Sequence of chain 24.C:
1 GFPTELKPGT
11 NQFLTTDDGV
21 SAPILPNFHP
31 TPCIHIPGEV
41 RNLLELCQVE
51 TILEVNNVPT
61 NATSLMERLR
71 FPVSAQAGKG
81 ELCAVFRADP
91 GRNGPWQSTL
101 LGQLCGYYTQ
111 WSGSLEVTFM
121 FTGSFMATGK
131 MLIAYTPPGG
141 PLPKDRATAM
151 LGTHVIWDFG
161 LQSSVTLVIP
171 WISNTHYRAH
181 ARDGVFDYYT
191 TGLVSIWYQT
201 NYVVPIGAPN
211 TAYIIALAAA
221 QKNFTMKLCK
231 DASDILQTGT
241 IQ

Binding-site contacts:
Ligand atom OAB contacts residue ASP112 of chain 23.A at 3.5 Å.
Ligand atom CAL contacts residue ILE111 of chain 23.A at 3.6 Å (hydrophobic).
Ligand atom CAG contacts residue PHE137 of chain 23.A at 3.7 Å (hydrophobic).
Ligand atom CAZ contacts residue MET195 of chain 23.A at 3.9 Å (hydrophobic).
Ligand atom CAR contacts residue PHE135 of chain 23.A at 3.4 Å (hydrophobic).
Ligand atom CAI contacts residue THR114 of chain 23.A at 3.8 Å.
Ligand atom CAH contacts residue GLN202 of chain 23.A at 3.7 Å.
Ligand atom CAT contacts residue TYR201 of chain 23.A at 3.5 Å (hydrophobic).
Ligand atom CBC contacts residue ASN228 of chain 23.A at 3.9 Å.
Ligand atom CAE contacts residue ASP112 of chain 23.A at 3.7 Å.
Ligand atom OAB contacts residue ILE113 of chain 23.A at 3.2 Å (h-bond).
Ligand atom CAE contacts residue THR114 of chain 23.A at 3.5 Å.
Ligand atom CAM contacts residue ILE24 of chain 23.C at 3.7 Å (hydrophobic).
Ligand atom CAP contacts residue ILE111 of chain 23.A at 3.8 Å (hydrophobic).
Ligand atom CAH contacts residue TRP203 of chain 23.A at 3.5 Å (hydrophobic).
Ligand atom CAN contacts residue PHE155 of chain 23.A at 3.6 Å (hydrophobic).
Ligand atom CAC contacts residue PHE233 of chain 23.A at 3.1 Å (hydrophobic).
Ligand atom CAG contacts residue PHE233 of chain 23.A at 3.2 Å (hydrophobic).
Ligand atom CAH contacts residue ASN228 of chain 23.A at 3.2 Å.
Ligand atom CAI contacts residue TRP203 of chain 23.A at 3.6 Å (hydrophobic).
Ligand atom CAM contacts residue VAL192 of chain 23.A at 3.3 Å (hydrophobic).
Ligand atom CAY contacts residue PHE155 of chain 23.A at 3.8 Å (hydrophobic).
Ligand atom CAU contacts residue TYR201 of chain 23.A at 3.8 Å (hydrophobic).
Ligand atom CAC contacts residue PHE137 of chain 23.A at 3.8 Å (hydrophobic).
Ligand atom CAD contacts residue ASN228 of chain 23.A at 3.5 Å.
Ligand atom CAK contacts residue VAL192 of chain 23.A at 3.1 Å (hydrophobic).
Ligand atom NBE contacts residue ASN228 of chain 23.A at 3.9 Å.
Ligand atom CAK contacts residue MET195 of chain 23.A at 3.6 Å (hydrophobic).
Ligand atom CBC contacts residue TRP203 of chain 23.A at 3.2 Å (hydrophobic).
Ligand atom OAW contacts residue ILE111 of chain 23.A at 3.6 Å.
Ligand atom CAU contacts residue TRP203 of chain 23.A at 3.7 Å (hydrophobic).
Ligand atom CAA contacts residue PRO177 of chain 23.A at 3.8 Å (hydrophobic).
Ligand atom CAD contacts residue GLN202 of chain 23.A at 3.5 Å.
Ligand atom OAW contacts residue MET195 of chain 23.A at 3.5 Å.
Ligand atom CAA contacts residue ILE24 of chain 23.C at 3.8 Å (hydrophobic).
Ligand atom NBE contacts residue TRP203 of chain 23.A at 3.2 Å.
Ligand atom CAX contacts residue TRP203 of chain 23.A at 3.6 Å (hydrophobic).
Ligand atom CAI contacts residue ASP112 of chain 23.A at 3.5 Å.
Ligand atom CAJ contacts residue ILE111 of chain 23.A at 3.3 Å (hydrophobic).
Ligand atom CAU contacts residue ASN228 of chain 23.A at 3.6 Å.

This protein binds this small molecule.
Small molecule (SMILES): Cc1cccc(-c2ccc(OCCCCCN3CCN(c4ccncc4)C3=O)cc2)c1

Sequence of chain 23.C:
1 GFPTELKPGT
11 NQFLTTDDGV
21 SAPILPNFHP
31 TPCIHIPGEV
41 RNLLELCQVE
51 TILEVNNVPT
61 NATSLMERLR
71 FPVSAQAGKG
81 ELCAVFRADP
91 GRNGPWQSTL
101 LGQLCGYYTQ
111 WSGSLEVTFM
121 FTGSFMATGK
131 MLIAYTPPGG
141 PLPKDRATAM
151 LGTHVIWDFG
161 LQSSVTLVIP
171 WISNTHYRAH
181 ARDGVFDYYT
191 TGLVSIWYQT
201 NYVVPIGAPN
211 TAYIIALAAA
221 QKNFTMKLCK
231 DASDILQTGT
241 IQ

Sequence of chain 23.A:
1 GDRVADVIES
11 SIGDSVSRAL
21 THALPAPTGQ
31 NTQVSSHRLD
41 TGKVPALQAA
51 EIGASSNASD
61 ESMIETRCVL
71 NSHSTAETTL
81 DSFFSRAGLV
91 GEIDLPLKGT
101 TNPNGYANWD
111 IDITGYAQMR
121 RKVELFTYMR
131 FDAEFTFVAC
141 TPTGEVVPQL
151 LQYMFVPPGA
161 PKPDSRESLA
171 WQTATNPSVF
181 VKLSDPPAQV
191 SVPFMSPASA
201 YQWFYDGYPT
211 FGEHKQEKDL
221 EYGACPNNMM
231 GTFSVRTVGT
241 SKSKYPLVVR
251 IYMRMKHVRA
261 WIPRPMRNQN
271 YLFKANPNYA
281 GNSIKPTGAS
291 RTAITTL